This protein binds this small molecule.
Small molecule (SMILES): CC(=O)N[C@@H]1[C@@H](O)[C@H](O)[C@@H](CO)O[C@H]1O

Binding-site contacts:
Ligand atom C4 contacts residue ASN1134 of chain 1.D at 4.3 Å.
Ligand atom C8 contacts residue ASN1134 of chain 1.D at 3.9 Å.
Ligand atom N2 contacts residue ASN1134 of chain 1.D at 3.0 Å (h-bond).
Ligand atom C8 contacts residue CYS1082 of chain 1.D at 3.6 Å (hydrophobic).
Ligand atom C1 contacts residue ASN1134 of chain 1.D at 1.5 Å.
Ligand atom C8 contacts residue VAL1133 of chain 1.D at 3.9 Å (hydrophobic).
Ligand atom C3 contacts residue ASN1134 of chain 1.D at 3.9 Å.
Ligand atom O7 contacts residue ASN1134 of chain 1.D at 3.2 Å (h-bond).
Ligand atom C8 contacts residue ILE1132 of chain 1.D at 3.4 Å (hydrophobic).
Ligand atom N2 contacts residue CYS1082 of chain 1.D at 4.2 Å.
Ligand atom C2 contacts residue ASN1134 of chain 1.D at 2.5 Å.
Ligand atom C7 contacts residue CYS1082 of chain 1.D at 4.5 Å (hydrophobic).
Ligand atom O5 contacts residue ASN1134 of chain 1.D at 2.5 Å (h-bond).
Ligand atom C7 contacts residue ASN1134 of chain 1.D at 3.3 Å.
Ligand atom C5 contacts residue ASN1134 of chain 1.D at 3.8 Å.

Sequence of chain 1.D:
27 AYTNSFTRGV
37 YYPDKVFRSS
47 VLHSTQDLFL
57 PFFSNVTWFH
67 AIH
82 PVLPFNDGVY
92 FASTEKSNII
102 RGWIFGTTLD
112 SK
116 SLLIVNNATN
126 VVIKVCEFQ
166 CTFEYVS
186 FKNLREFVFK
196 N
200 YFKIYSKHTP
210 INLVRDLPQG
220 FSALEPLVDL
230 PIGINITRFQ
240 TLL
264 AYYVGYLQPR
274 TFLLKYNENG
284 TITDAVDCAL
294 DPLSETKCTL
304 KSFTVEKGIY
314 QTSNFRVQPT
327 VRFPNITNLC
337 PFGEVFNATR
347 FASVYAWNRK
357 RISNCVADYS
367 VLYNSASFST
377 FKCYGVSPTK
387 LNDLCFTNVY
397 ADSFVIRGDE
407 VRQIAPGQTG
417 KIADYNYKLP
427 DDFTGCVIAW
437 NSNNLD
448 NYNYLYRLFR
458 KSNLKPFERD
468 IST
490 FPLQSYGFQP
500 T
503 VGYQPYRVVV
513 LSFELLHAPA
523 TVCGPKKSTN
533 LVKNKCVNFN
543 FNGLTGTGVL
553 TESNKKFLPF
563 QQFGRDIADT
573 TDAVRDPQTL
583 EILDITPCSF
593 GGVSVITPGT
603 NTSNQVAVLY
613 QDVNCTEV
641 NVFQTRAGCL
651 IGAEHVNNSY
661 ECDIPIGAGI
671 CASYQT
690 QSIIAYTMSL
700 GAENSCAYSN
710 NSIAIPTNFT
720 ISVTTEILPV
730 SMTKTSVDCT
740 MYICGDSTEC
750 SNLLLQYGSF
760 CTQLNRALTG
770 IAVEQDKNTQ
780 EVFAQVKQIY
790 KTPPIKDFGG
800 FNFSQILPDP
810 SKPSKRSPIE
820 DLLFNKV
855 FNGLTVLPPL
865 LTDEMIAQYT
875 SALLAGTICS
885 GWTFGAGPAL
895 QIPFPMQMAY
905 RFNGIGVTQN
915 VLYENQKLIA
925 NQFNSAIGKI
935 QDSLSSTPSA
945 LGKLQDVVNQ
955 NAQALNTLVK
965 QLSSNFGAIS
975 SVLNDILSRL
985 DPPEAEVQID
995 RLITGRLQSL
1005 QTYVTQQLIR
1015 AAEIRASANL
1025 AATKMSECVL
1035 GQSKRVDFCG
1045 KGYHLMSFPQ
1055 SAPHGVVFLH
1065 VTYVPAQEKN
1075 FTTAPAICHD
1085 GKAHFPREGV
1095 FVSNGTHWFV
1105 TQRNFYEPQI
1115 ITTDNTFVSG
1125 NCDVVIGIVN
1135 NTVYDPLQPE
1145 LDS